A small-molecule ligand and the protein it binds are described below.
Small molecule (SMILES): CO[P](=O)(O)O[C@H]1[C@@H](O)[C@H](n2ccc(=O)[nH]c2=O)O[C@@H]1COP(=O)(O)O

Sequence of chain 60.A:
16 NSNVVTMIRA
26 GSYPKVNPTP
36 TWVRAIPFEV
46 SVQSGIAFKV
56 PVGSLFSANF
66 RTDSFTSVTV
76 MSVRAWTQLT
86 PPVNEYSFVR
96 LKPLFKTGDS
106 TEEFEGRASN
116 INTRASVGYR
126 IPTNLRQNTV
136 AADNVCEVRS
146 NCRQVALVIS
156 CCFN

Sequence of chain 19.A:
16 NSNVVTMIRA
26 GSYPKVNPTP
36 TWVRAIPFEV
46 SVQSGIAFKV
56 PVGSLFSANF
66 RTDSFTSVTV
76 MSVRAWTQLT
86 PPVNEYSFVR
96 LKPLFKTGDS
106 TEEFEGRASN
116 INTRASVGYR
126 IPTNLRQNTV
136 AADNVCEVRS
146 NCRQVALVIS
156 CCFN

Binding-site contacts:
Ligand atom C2 contacts residue ASN16 of chain 19.A at 3.0 Å.
Ligand atom O3' contacts residue ARG125 of chain 60.A at 4.0 Å.
Ligand atom C1' contacts residue ARG125 of chain 60.A at 4.2 Å.
Ligand atom OP1 contacts residue ILE23 of chain 19.A at 4.0 Å.
Ligand atom C5' contacts residue ARG125 of chain 60.A at 4.1 Å.
Ligand atom P contacts residue ILE23 of chain 19.A at 4.4 Å.
Ligand atom C5' contacts residue SER77 of chain 60.A at 4.4 Å.
Ligand atom C3' contacts residue ARG125 of chain 60.A at 3.3 Å.
Ligand atom OP2 contacts residue ILE23 of chain 19.A at 4.5 Å.
Ligand atom N3 contacts residue ARG125 of chain 60.A at 3.6 Å (salt-bridge).
Ligand atom O5' contacts residue ARG125 of chain 60.A at 3.0 Å (salt-bridge).
Ligand atom C4 contacts residue SER17 of chain 19.A at 4.1 Å.
Ligand atom O4 contacts residue SER17 of chain 19.A at 3.2 Å.
Ligand atom OP1 contacts residue ARG131 of chain 60.A at 3.4 Å (salt-bridge).
Ligand atom N3 contacts residue SER17 of chain 19.A at 4.3 Å.
Ligand atom C4 contacts residue ARG125 of chain 60.A at 3.5 Å.
Ligand atom C4 contacts residue ASN16 of chain 19.A at 4.1 Å.
Ligand atom P contacts residue ARG125 of chain 60.A at 3.7 Å.
Ligand atom C4' contacts residue ARG125 of chain 60.A at 4.4 Å.
Ligand atom C6 contacts residue ARG125 of chain 60.A at 3.5 Å.
Ligand atom OP3 contacts residue ILE23 of chain 19.A at 4.2 Å.
Ligand atom C5 contacts residue THR21 of chain 19.A at 4.3 Å.
Ligand atom O4 contacts residue ARG125 of chain 60.A at 3.8 Å.
Ligand atom O2 contacts residue ASN16 of chain 19.A at 2.5 Å (h-bond).
Ligand atom OP2 contacts residue ARG131 of chain 60.A at 3.7 Å.
Ligand atom C5 contacts residue ARG125 of chain 60.A at 3.5 Å.
Ligand atom O5' contacts residue ARG131 of chain 60.A at 2.6 Å (salt-bridge).
Ligand atom N3 contacts residue ASN16 of chain 19.A at 2.9 Å (h-bond).
Ligand atom OP3 contacts residue ARG125 of chain 60.A at 2.8 Å.
Ligand atom P contacts residue ARG131 of chain 60.A at 3.5 Å.
Ligand atom N1 contacts residue ASN16 of chain 19.A at 4.4 Å.
Ligand atom OP2 contacts residue SER77 of chain 60.A at 4.1 Å.
Ligand atom N1 contacts residue ARG125 of chain 60.A at 3.7 Å.
Ligand atom C2 contacts residue ARG125 of chain 60.A at 3.8 Å.
Ligand atom O4 contacts residue THR21 of chain 19.A at 3.9 Å.
Ligand atom OP1 contacts residue ARG125 of chain 60.A at 2.9 Å (salt-bridge).
Ligand atom C2' contacts residue ARG125 of chain 60.A at 3.6 Å.
Ligand atom C5' contacts residue ARG131 of chain 60.A at 3.2 Å.
Ligand atom C5' contacts residue MET76 of chain 60.A at 4.3 Å (hydrophobic).
Ligand atom O2 contacts residue ARG125 of chain 60.A at 3.9 Å.